Sequence of chain 1.A:
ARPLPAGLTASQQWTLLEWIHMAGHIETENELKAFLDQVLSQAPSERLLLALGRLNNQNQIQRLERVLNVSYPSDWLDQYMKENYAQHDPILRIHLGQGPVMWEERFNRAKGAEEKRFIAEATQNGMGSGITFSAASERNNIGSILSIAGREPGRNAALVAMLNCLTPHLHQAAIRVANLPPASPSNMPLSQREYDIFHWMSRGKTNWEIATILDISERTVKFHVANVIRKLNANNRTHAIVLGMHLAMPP

Sequence of chain 1.B:
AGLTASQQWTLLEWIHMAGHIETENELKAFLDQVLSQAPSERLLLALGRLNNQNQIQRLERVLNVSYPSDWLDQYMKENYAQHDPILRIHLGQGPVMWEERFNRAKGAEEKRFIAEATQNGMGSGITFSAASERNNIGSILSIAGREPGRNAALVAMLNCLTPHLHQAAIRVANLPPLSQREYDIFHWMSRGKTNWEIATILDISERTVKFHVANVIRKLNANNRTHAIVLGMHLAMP

A small-molecule ligand and the protein it binds are described below.
Small molecule (SMILES): O=C(CCCOc1ccc(Cl)cc1)N[C@H]1CCOC1=O

Binding-site contacts:
Ligand atom C11 contacts residue VAL250 of chain 1.A at 3.9 Å (hydrophobic).
Ligand atom O2 contacts residue TRP84 of chain 1.B at 3.6 Å.
Ligand atom CL1 contacts residue LEU85 of chain 1.B at 3.8 Å.
Ligand atom CL1 contacts residue MET89 of chain 1.B at 3.8 Å.
Ligand atom C4 contacts residue TYR80 of chain 1.B at 4.1 Å (hydrophobic).
Ligand atom N1 contacts residue ASP97 of chain 1.B at 2.8 Å (salt-bridge).
Ligand atom C3 contacts residue PHE115 of chain 1.B at 4.0 Å (hydrophobic).
Ligand atom CL1 contacts residue VAL250 of chain 1.A at 2.8 Å.
Ligand atom N1 contacts residue TYR80 of chain 1.B at 4.1 Å.
Ligand atom C5 contacts residue TYR80 of chain 1.B at 3.3 Å (hydrophobic).
Ligand atom C4 contacts residue TRP111 of chain 1.B at 3.5 Å (hydrophobic).
Ligand atom O1 contacts residue TYR80 of chain 1.B at 4.0 Å.
Ligand atom C6 contacts residue ASP97 of chain 1.B at 3.9 Å.
Ligand atom C8 contacts residue TYR80 of chain 1.B at 4.0 Å (hydrophobic).
Ligand atom C1 contacts residue TRP84 of chain 1.B at 4.0 Å (hydrophobic).
Ligand atom C4 contacts residue ASP97 of chain 1.B at 3.6 Å.
Ligand atom C10 contacts residue LEU57 of chain 1.B at 3.6 Å (hydrophobic).
Ligand atom C2 contacts residue PHE126 of chain 1.B at 3.4 Å (hydrophobic).
Ligand atom C12 contacts residue LEU85 of chain 1.B at 3.8 Å (hydrophobic).
Ligand atom C10 contacts residue TYR80 of chain 1.B at 4.0 Å (hydrophobic).
Ligand atom C14 contacts residue TYR88 of chain 1.B at 4.0 Å (hydrophobic).
Ligand atom C11 contacts residue LEU85 of chain 1.B at 3.0 Å (hydrophobic).
Ligand atom N1 contacts residue ILE99 of chain 1.B at 4.1 Å.
Ligand atom C12 contacts residue VAL250 of chain 1.A at 3.7 Å (hydrophobic).
Ligand atom O4 contacts residue TRP111 of chain 1.B at 3.6 Å.
Ligand atom O2 contacts residue PHE126 of chain 1.B at 3.4 Å.
Ligand atom C2 contacts residue PHE115 of chain 1.B at 3.6 Å (hydrophobic).
Ligand atom O4 contacts residue SER155 of chain 1.B at 3.4 Å (h-bond).
Ligand atom C3 contacts residue ILE99 of chain 1.B at 3.4 Å (hydrophobic).
Ligand atom C1 contacts residue ASP97 of chain 1.B at 3.6 Å.
Ligand atom O2 contacts residue MET135 of chain 1.B at 3.8 Å.
Ligand atom O1 contacts residue TRP84 of chain 1.B at 3.1 Å (h-bond).
Ligand atom C3 contacts residue TRP111 of chain 1.B at 4.1 Å (hydrophobic).
Ligand atom O1 contacts residue ASP97 of chain 1.B at 4.0 Å.
Ligand atom C3 contacts residue ASP97 of chain 1.B at 3.5 Å.
Ligand atom C10 contacts residue LEU85 of chain 1.B at 3.9 Å (hydrophobic).
Ligand atom C5 contacts residue ASP97 of chain 1.B at 3.8 Å.
Ligand atom O4 contacts residue TYR80 of chain 1.B at 2.2 Å (h-bond).
Ligand atom C8 contacts residue TYR88 of chain 1.B at 3.9 Å (hydrophobic).
Ligand atom O1 contacts residue TYR88 of chain 1.B at 3.6 Å.